This small molecule binds to this protein.
Small molecule (SMILES): CC(=O)/C=C/C=C(/O)C(=O)O

Sequence of chain 1.D:
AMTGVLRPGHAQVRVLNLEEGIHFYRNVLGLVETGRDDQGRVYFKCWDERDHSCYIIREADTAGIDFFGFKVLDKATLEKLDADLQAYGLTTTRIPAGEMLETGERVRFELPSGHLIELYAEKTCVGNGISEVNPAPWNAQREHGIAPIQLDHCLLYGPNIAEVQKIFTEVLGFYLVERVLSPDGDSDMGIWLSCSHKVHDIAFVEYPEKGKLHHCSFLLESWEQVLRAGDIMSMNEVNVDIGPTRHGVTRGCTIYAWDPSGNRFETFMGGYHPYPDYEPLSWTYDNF

Binding-site contacts:
Ligand atom C contacts residue LEU156 of chain 1.D at 3.6 Å (hydrophobic).
Ligand atom O3 contacts residue HIS248 of chain 1.D at 3.9 Å.
Ligand atom C1 contacts residue VAL250 of chain 1.D at 4.3 Å (hydrophobic).
Ligand atom O4 contacts residue TYR158 of chain 1.D at 4.2 Å.
Ligand atom O3 contacts residue FE1 of chain 1.J at 2.5 Å.
Ligand atom O2 contacts residue HIS248 of chain 1.D at 3.8 Å.
Ligand atom C4 contacts residue TRP193 of chain 1.D at 4.0 Å (hydrophobic).
Ligand atom C2 contacts residue HIS248 of chain 1.D at 3.6 Å.
Ligand atom C2 contacts residue TRP193 of chain 1.D at 4.0 Å (hydrophobic).
Ligand atom C2 contacts residue HIS216 of chain 1.D at 4.2 Å.
Ligand atom C6 contacts residue HIS248 of chain 1.D at 3.8 Å.
Ligand atom O2 contacts residue GLU267 of chain 1.D at 3.5 Å (salt-bridge).
Ligand atom C1 contacts residue TRP193 of chain 1.D at 3.5 Å (hydrophobic).
Ligand atom O3 contacts residue HIS216 of chain 1.D at 3.1 Å.
Ligand atom C2 contacts residue FE1 of chain 1.J at 2.8 Å.
Ligand atom C4 contacts residue LEU156 of chain 1.D at 4.3 Å (hydrophobic).
Ligand atom O4 contacts residue HIS215 of chain 1.D at 4.3 Å.
Ligand atom C5 contacts residue TYR257 of chain 1.D at 3.8 Å (hydrophobic).
Ligand atom C contacts residue TYR158 of chain 1.D at 3.6 Å (hydrophobic).
Ligand atom O3 contacts residue HIS154 of chain 1.D at 4.2 Å.
Ligand atom C2 contacts residue HIS154 of chain 1.D at 4.2 Å.
Ligand atom O2 contacts residue FE1 of chain 1.J at 2.3 Å.
Ligand atom O1 contacts residue THR251 of chain 1.D at 3.3 Å (h-bond).
Ligand atom C1 contacts residue TYR257 of chain 1.D at 4.2 Å (hydrophobic).
Ligand atom C2 contacts residue HIS201 of chain 1.D at 4.0 Å.
Ligand atom C3 contacts residue LEU156 of chain 1.D at 4.0 Å (hydrophobic).
Ligand atom O1 contacts residue TRP193 of chain 1.D at 3.8 Å.
Ligand atom O1 contacts residue VAL250 of chain 1.D at 3.1 Å (h-bond).
Ligand atom O2 contacts residue HIS154 of chain 1.D at 3.2 Å (h-bond).
Ligand atom C5 contacts residue LEU156 of chain 1.D at 3.7 Å (hydrophobic).
Ligand atom C2 contacts residue TYR257 of chain 1.D at 3.5 Å (hydrophobic).
Ligand atom O3 contacts residue TYR257 of chain 1.D at 2.9 Å (h-bond).
Ligand atom O3 contacts residue LEU156 of chain 1.D at 3.5 Å.
Ligand atom O1 contacts residue HIS248 of chain 1.D at 3.2 Å (h-bond).
Ligand atom C6 contacts residue TRP193 of chain 1.D at 3.6 Å (hydrophobic).
Ligand atom O3 contacts residue GLU267 of chain 1.D at 4.3 Å.
Ligand atom C contacts residue VAL206 of chain 1.D at 3.4 Å (hydrophobic).
Ligand atom C1 contacts residue HIS248 of chain 1.D at 3.2 Å.
Ligand atom C5 contacts residue TRP193 of chain 1.D at 3.6 Å (hydrophobic).
Ligand atom O2 contacts residue HIS201 of chain 1.D at 3.4 Å (h-bond).